Sequence of chain 1.B:
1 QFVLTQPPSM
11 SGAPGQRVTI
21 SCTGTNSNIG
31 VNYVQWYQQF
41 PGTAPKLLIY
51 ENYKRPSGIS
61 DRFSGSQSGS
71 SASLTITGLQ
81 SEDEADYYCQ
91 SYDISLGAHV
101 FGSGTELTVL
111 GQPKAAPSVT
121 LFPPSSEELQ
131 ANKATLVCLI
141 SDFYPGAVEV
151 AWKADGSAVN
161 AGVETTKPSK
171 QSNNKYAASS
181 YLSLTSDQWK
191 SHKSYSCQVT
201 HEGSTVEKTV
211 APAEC

Sequence of chain 1.A:
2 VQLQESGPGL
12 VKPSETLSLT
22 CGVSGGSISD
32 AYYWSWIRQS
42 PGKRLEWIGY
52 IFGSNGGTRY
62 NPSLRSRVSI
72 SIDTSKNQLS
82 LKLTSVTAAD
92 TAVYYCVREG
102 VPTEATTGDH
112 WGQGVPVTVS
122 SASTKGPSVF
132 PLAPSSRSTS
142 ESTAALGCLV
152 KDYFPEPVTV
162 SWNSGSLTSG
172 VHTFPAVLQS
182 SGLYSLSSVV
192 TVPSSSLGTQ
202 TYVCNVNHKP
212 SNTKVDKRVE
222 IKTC

This small molecule binds to this protein.
Small molecule (SMILES): CC[C@H](C)[C@H](NC(=O)CNC(=O)[C@@H](NC(=O)[C@H](C)N)C(C)C)C(=O)NCC(=O)N[C@@H](C)C(=O)N[C@H](C=O)C(C)C

Binding-site contacts:
Ligand atom N contacts residue TYR50 of chain 1.B at 3.8 Å.
Ligand atom O contacts residue HIS99 of chain 1.B at 3.5 Å (h-bond).
Ligand atom CA contacts residue TYR34 of chain 1.A at 3.6 Å (hydrophobic).
Ligand atom CA contacts residue GLU100 of chain 1.A at 3.5 Å.
Ligand atom O contacts residue GLN35 of chain 1.B at 3.6 Å.
Ligand atom O contacts residue GLU100 of chain 1.A at 3.5 Å.
Ligand atom CG2 contacts residue TYR51 of chain 1.A at 3.6 Å (hydrophobic).
Ligand atom C contacts residue GLU100 of chain 1.A at 3.7 Å.
Ligand atom O contacts residue TYR50 of chain 1.B at 3.5 Å.
Ligand atom CG2 contacts residue SER36 of chain 1.A at 3.6 Å.
Ligand atom CA contacts residue GLN35 of chain 1.B at 3.8 Å.
Ligand atom CA contacts residue TYR50 of chain 1.B at 3.8 Å (hydrophobic).
Ligand atom CB contacts residue GLU100 of chain 1.A at 3.7 Å.
Ligand atom CG2 contacts residue HIS99 of chain 1.B at 3.9 Å.
Ligand atom CG1 contacts residue GLN90 of chain 1.B at 3.6 Å.
Ligand atom CG1 contacts residue TYR50 of chain 1.B at 3.3 Å (hydrophobic).
Ligand atom CA contacts residue TYR34 of chain 1.A at 3.8 Å (hydrophobic).
Ligand atom CG1 contacts residue HIS99 of chain 1.B at 3.9 Å.
Ligand atom N contacts residue GLU51 of chain 1.B at 2.9 Å (salt-bridge).
Ligand atom CA contacts residue LEU47 of chain 1.B at 3.7 Å (hydrophobic).
Ligand atom CD1 contacts residue PHE101 of chain 1.B at 3.8 Å (hydrophobic).
Ligand atom O contacts residue GLU100 of chain 1.A at 2.7 Å (salt-bridge).
Ligand atom CG2 contacts residue GLY101 of chain 1.A at 3.0 Å.
Ligand atom C contacts residue TYR34 of chain 1.A at 3.8 Å (hydrophobic).
Ligand atom O contacts residue GLN35 of chain 1.B at 3.9 Å.
Ligand atom O contacts residue ASP110 of chain 1.A at 3.4 Å (salt-bridge).
Ligand atom CA contacts residue GLU51 of chain 1.B at 3.8 Å.
Ligand atom CG1 contacts residue VAL102 of chain 1.A at 3.9 Å (hydrophobic).
Ligand atom CG1 contacts residue TYR92 of chain 1.B at 3.9 Å (hydrophobic).
Ligand atom N contacts residue LEU47 of chain 1.B at 3.8 Å.
Ligand atom N contacts residue TYR34 of chain 1.A at 3.3 Å.
Ligand atom O contacts residue TYR51 of chain 1.A at 2.9 Å (h-bond).
Ligand atom C contacts residue TYR51 of chain 1.A at 3.8 Å (hydrophobic).
Ligand atom CG2 contacts residue GLU100 of chain 1.A at 3.4 Å.
Ligand atom CG2 contacts residue VAL102 of chain 1.A at 3.4 Å (hydrophobic).
Ligand atom CB contacts residue GLU100 of chain 1.A at 3.9 Å.
Ligand atom CG2 contacts residue TRP48 of chain 1.A at 3.9 Å (hydrophobic).
Ligand atom CA contacts residue TYR37 of chain 1.B at 3.4 Å (hydrophobic).
Ligand atom CA contacts residue ASP110 of chain 1.A at 3.8 Å.
Ligand atom CB contacts residue TYR34 of chain 1.A at 3.4 Å (hydrophobic).